Binding-site contacts:
Ligand atom C78 contacts residue ALA522 of chain 1.C at 3.8 Å (hydrophobic).
Ligand atom C79 contacts residue ALA522 of chain 1.C at 4.2 Å (hydrophobic).
Ligand atom C26 contacts residue TRP318 of chain 1.C at 3.6 Å (hydrophobic).
Ligand atom C18 contacts residue PHE319 of chain 1.C at 4.3 Å (hydrophobic).
Ligand atom C23 contacts residue TRP315 of chain 1.C at 4.4 Å (hydrophobic).
Ligand atom C17 contacts residue TRP315 of chain 1.C at 4.2 Å (hydrophobic).
Ligand atom C77 contacts residue MET521 of chain 1.C at 4.1 Å (hydrophobic).
Ligand atom C26 contacts residue ASN314 of chain 1.C at 3.6 Å.
Ligand atom O25 contacts residue TRP318 of chain 1.C at 3.4 Å.
Ligand atom C10 contacts residue PHE319 of chain 1.C at 4.1 Å (hydrophobic).
Ligand atom O20 contacts residue TRP315 of chain 1.C at 4.4 Å.
Ligand atom C75 contacts residue MET521 of chain 1.C at 3.0 Å (hydrophobic).
Ligand atom C26 contacts residue TRP315 of chain 1.C at 4.4 Å (hydrophobic).
Ligand atom C78 contacts residue PHE526 of chain 1.C at 4.0 Å (hydrophobic).
Ligand atom C12 contacts residue PHE319 of chain 1.C at 3.6 Å (hydrophobic).
Ligand atom C73 contacts residue MET521 of chain 1.C at 4.1 Å (hydrophobic).
Ligand atom C24 contacts residue TRP315 of chain 1.C at 3.7 Å (hydrophobic).
Ligand atom C09 contacts residue PHE319 of chain 1.C at 3.6 Å (hydrophobic).
Ligand atom C21 contacts residue TRP315 of chain 1.C at 3.3 Å (hydrophobic).
Ligand atom C03 contacts residue MET521 of chain 1.C at 4.3 Å (hydrophobic).
Ligand atom C19 contacts residue PHE319 of chain 1.C at 3.8 Å (hydrophobic).
Ligand atom C75 contacts residue ALA522 of chain 1.C at 3.8 Å (hydrophobic).
Ligand atom C18 contacts residue TRP318 of chain 1.C at 3.7 Å (hydrophobic).
Ligand atom O20 contacts residue TRP318 of chain 1.C at 4.3 Å.
Ligand atom C10 contacts residue LEU518 of chain 1.C at 3.8 Å (hydrophobic).
Ligand atom C74 contacts residue MET521 of chain 1.C at 3.2 Å (hydrophobic).
Ligand atom C81 contacts residue VAL525 of chain 1.C at 3.6 Å (hydrophobic).
Ligand atom C22 contacts residue TRP315 of chain 1.C at 3.8 Å (hydrophobic).
Ligand atom C79 contacts residue PHE526 of chain 1.C at 4.3 Å (hydrophobic).
Ligand atom C76 contacts residue MET521 of chain 1.C at 4.0 Å (hydrophobic).
Ligand atom C77 contacts residue VAL525 of chain 1.C at 4.4 Å (hydrophobic).
Ligand atom C01 contacts residue PHE319 of chain 1.C at 4.4 Å (hydrophobic).
Ligand atom C81 contacts residue PHE526 of chain 1.C at 3.4 Å (hydrophobic).
Ligand atom C18 contacts residue TRP315 of chain 1.C at 4.1 Å (hydrophobic).
Ligand atom C77 contacts residue ALA522 of chain 1.C at 3.7 Å (hydrophobic).
Ligand atom O25 contacts residue TRP315 of chain 1.C at 4.3 Å.
Ligand atom C01 contacts residue MET521 of chain 1.C at 4.4 Å (hydrophobic).
Ligand atom C75 contacts residue LEU518 of chain 1.C at 3.9 Å (hydrophobic).
Ligand atom O80 contacts residue ALA522 of chain 1.C at 4.1 Å.
Ligand atom C19 contacts residue TRP315 of chain 1.C at 4.2 Å (hydrophobic).

A protein and the small-molecule ligand that binds it are described below.
Small molecule (SMILES): COCC(CCO[C@H]1CC[C@@]2(C)C(=CC[C@H]3[C@@H]4C[C@@H]5O[C@]6(CC[C@@H](C)CO6)[C@@H](C)[C@@H]5[C@@]4(C)CC[C@@H]32)C1)COC

Sequence of chain 1.C:
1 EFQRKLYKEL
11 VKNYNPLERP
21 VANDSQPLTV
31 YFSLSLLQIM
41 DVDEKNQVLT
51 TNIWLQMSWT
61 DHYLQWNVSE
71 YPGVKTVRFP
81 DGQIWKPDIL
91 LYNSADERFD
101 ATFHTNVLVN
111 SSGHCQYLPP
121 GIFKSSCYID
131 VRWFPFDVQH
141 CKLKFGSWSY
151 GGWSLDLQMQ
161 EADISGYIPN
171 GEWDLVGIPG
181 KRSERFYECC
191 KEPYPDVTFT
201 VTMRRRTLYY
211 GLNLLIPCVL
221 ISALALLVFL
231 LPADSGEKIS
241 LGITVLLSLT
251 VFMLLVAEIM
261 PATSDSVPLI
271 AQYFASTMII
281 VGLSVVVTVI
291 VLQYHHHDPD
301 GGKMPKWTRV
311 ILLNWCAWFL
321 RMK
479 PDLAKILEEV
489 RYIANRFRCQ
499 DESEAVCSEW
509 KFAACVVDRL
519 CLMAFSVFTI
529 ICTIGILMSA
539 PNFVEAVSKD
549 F